Sequence of chain 2.B:
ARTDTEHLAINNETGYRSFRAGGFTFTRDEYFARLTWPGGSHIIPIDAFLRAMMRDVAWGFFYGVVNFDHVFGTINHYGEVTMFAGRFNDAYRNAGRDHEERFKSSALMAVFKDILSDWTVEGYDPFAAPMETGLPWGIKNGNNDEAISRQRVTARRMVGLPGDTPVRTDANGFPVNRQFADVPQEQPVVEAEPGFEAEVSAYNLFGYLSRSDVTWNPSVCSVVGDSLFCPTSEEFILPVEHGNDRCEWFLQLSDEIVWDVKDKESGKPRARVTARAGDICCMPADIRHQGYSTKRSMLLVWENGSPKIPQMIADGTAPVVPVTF

A small-molecule ligand and the protein it binds are described below.
Small molecule (SMILES): O=[N+]([O-])c1ccc(O)cc1

Binding-site contacts:
Ligand atom N1 contacts residue HIS305 of chain 2.B at 3.7 Å.
Ligand atom C3 contacts residue PRO234 of chain 2.B at 3.5 Å (hydrophobic).
Ligand atom OH contacts residue TRP232 of chain 2.B at 3.0 Å.
Ligand atom C2 contacts residue LEU254 of chain 2.B at 3.7 Å (hydrophobic).
Ligand atom C5 contacts residue VAL317 of chain 2.B at 3.8 Å (hydrophobic).
Ligand atom C1 contacts residue FE1 of chain 2.I at 3.9 Å.
Ligand atom O2 contacts residue HIS305 of chain 2.B at 3.8 Å.
Ligand atom C5 contacts residue TRP232 of chain 2.B at 3.9 Å (hydrophobic).
Ligand atom N1 contacts residue FE1 of chain 2.I at 2.5 Å.
Ligand atom O2 contacts residue PHE78 of chain 2.B at 3.2 Å.
Ligand atom O3 contacts residue PHE266 of chain 2.B at 3.0 Å.
Ligand atom C4 contacts residue TRP232 of chain 2.B at 3.7 Å (hydrophobic).
Ligand atom C5 contacts residue TRP275 of chain 2.B at 4.1 Å (hydrophobic).
Ligand atom C5 contacts residue GLU250 of chain 2.B at 3.1 Å.
Ligand atom OH contacts residue GLU250 of chain 2.B at 2.6 Å (salt-bridge).
Ligand atom OH contacts residue PRO234 of chain 2.B at 3.8 Å.
Ligand atom O3 contacts residue HIS258 of chain 2.B at 3.8 Å.
Ligand atom O3 contacts residue FE1 of chain 2.I at 2.0 Å.
Ligand atom C4 contacts residue LEU254 of chain 2.B at 4.0 Å (hydrophobic).
Ligand atom O3 contacts residue HIS305 of chain 2.B at 2.9 Å (h-bond).
Ligand atom O2 contacts residue FE1 of chain 2.I at 2.4 Å.
Ligand atom N1 contacts residue HIS258 of chain 2.B at 3.7 Å.
Ligand atom C2 contacts residue TRP75 of chain 2.B at 3.8 Å (hydrophobic).
Ligand atom C3 contacts residue TRP75 of chain 2.B at 3.7 Å (hydrophobic).
Ligand atom N1 contacts residue GLU264 of chain 2.B at 4.2 Å.
Ligand atom C4 contacts residue GLU250 of chain 2.B at 3.2 Å.
Ligand atom C2 contacts residue PRO234 of chain 2.B at 4.0 Å (hydrophobic).
Ligand atom C6 contacts residue TRP275 of chain 2.B at 3.8 Å (hydrophobic).
Ligand atom C1 contacts residue LEU254 of chain 2.B at 4.1 Å (hydrophobic).
Ligand atom C4 contacts residue THR248 of chain 2.B at 4.2 Å.
Ligand atom C4 contacts residue PRO234 of chain 2.B at 3.8 Å (hydrophobic).
Ligand atom C6 contacts residue PHE266 of chain 2.B at 4.0 Å (hydrophobic).
Ligand atom OH contacts residue THR248 of chain 2.B at 3.4 Å.
Ligand atom O2 contacts residue HIS258 of chain 2.B at 2.7 Å (h-bond).
Ligand atom OH contacts residue ASN233 of chain 2.B at 3.4 Å (h-bond).
Ligand atom C3 contacts residue TRP232 of chain 2.B at 4.2 Å (hydrophobic).
Ligand atom O3 contacts residue GLU264 of chain 2.B at 3.4 Å (salt-bridge).
Ligand atom C6 contacts residue VAL317 of chain 2.B at 3.8 Å (hydrophobic).
Ligand atom C3 contacts residue LEU254 of chain 2.B at 3.5 Å (hydrophobic).
Ligand atom C5 contacts residue LEU315 of chain 2.B at 3.7 Å (hydrophobic).